Sequence of chain 1.C:
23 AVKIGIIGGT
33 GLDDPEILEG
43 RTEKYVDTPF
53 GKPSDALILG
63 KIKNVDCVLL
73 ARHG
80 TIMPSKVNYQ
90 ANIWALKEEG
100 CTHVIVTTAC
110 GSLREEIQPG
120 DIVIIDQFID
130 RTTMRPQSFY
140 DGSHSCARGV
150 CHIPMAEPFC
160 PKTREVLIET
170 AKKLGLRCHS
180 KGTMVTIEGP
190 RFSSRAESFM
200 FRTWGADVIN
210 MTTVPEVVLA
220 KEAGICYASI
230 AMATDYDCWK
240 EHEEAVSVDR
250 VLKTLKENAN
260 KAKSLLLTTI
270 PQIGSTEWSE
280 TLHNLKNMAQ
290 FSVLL

Binding-site contacts:
Ligand atom N7 contacts residue GLY110 of chain 1.C at 3.2 Å (h-bond).
Ligand atom C9 contacts residue CYS109 of chain 1.C at 3.8 Å (hydrophobic).
Ligand atom C6 contacts residue ASP236 of chain 1.C at 3.8 Å.
Ligand atom N3 contacts residue ILE208 of chain 1.C at 3.7 Å.
Ligand atom N1 contacts residue ASP236 of chain 1.C at 3.9 Å.
Ligand atom C3' contacts residue HIS151 of chain 1.B at 3.9 Å.
Ligand atom C8 contacts residue CYS109 of chain 1.C at 3.4 Å (hydrophobic).
Ligand atom N7 contacts residue CYS109 of chain 1.C at 3.4 Å.
Ligand atom C8 contacts residue ASP234 of chain 1.C at 3.5 Å.
Ligand atom N6 contacts residue ASP234 of chain 1.C at 3.1 Å (salt-bridge).
Ligand atom N3 contacts residue MET210 of chain 1.C at 3.8 Å.
Ligand atom C2 contacts residue MET210 of chain 1.C at 3.8 Å (hydrophobic).
Ligand atom N6 contacts residue ASP236 of chain 1.C at 2.8 Å (salt-bridge).
Ligand atom N7 contacts residue ASP234 of chain 1.C at 2.7 Å (salt-bridge).
Ligand atom S5' contacts residue VAL250 of chain 1.C at 3.7 Å.
Ligand atom C20 contacts residue LEU293 of chain 1.B at 3.5 Å (hydrophobic).
Ligand atom N3 contacts residue ASN209 of chain 1.C at 3.5 Å.
Ligand atom C4 contacts residue ILE208 of chain 1.C at 3.6 Å (hydrophobic).
Ligand atom N1 contacts residue ILE208 of chain 1.C at 3.7 Å.
Ligand atom C2' contacts residue MET210 of chain 1.C at 3.7 Å (hydrophobic).
Ligand atom C6 contacts residue PHE191 of chain 1.C at 3.8 Å (hydrophobic).
Ligand atom C5 contacts residue GLY110 of chain 1.C at 3.4 Å.
Ligand atom C3' contacts residue MET210 of chain 1.C at 3.9 Å (hydrophobic).
Ligand atom N7 contacts residue THR233 of chain 1.C at 3.6 Å.
Ligand atom N6 contacts residue ILE208 of chain 1.C at 3.7 Å.
Ligand atom C8 contacts residue THR233 of chain 1.C at 3.4 Å.
Ligand atom C5 contacts residue ASP234 of chain 1.C at 3.8 Å.
Ligand atom C5 contacts residue ILE208 of chain 1.C at 3.8 Å (hydrophobic).
Ligand atom N1 contacts residue PHE191 of chain 1.C at 3.7 Å.
Ligand atom C8 contacts residue GLY110 of chain 1.C at 3.7 Å.
Ligand atom C2 contacts residue ILE208 of chain 1.C at 3.9 Å (hydrophobic).
Ligand atom O3' contacts residue HIS151 of chain 1.B at 3.6 Å.
Ligand atom O3' contacts residue PRO83 of chain 1.C at 3.4 Å.
Ligand atom C10 contacts residue ALA108 of chain 1.C at 3.5 Å (hydrophobic).
Ligand atom C23 contacts residue LEU251 of chain 1.C at 3.8 Å (hydrophobic).
Ligand atom C6 contacts residue ILE208 of chain 1.C at 3.7 Å (hydrophobic).
Ligand atom C22 contacts residue LEU293 of chain 1.B at 3.8 Å (hydrophobic).
Ligand atom C6 contacts residue GLY110 of chain 1.C at 3.9 Å.
Ligand atom C5' contacts residue HIS151 of chain 1.B at 3.6 Å.
Ligand atom N6 contacts residue GLY110 of chain 1.C at 3.7 Å.

A small-molecule ligand and the protein it binds are described below.
Small molecule (SMILES): CCCCSC[C@H]1CN(Cc2c[nH]c3c(N)ncnc23)C[C@@H]1O

Sequence of chain 1.B:
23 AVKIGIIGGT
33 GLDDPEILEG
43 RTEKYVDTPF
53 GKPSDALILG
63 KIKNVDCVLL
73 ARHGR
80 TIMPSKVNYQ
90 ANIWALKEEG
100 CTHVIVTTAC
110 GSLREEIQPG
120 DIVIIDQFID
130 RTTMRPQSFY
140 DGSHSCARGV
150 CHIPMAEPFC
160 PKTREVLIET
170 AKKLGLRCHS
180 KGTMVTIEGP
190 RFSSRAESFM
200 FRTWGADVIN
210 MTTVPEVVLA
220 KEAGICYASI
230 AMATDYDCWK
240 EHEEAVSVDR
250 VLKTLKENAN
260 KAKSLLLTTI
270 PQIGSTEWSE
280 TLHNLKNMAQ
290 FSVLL